Sequence of chain 1.A:
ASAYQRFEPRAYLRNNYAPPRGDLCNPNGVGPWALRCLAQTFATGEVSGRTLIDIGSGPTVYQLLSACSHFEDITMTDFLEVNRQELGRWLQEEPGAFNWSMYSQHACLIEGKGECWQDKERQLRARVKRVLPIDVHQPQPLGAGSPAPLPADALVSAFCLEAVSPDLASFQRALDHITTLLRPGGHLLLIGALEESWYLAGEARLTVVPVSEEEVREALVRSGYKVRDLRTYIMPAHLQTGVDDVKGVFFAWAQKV

Binding-site contacts:
Ligand atom C15 contacts residue GLY54 of chain 1.A at 3.4 Å.
Ligand atom N1 contacts residue TYR222 of chain 1.A at 3.6 Å.
Ligand atom C14 contacts residue TYR40 of chain 1.A at 3.8 Å (hydrophobic).
Ligand atom C7 contacts residue TYR40 of chain 1.A at 3.6 Å (hydrophobic).
Ligand atom C14 contacts residue GLY54 of chain 1.A at 3.7 Å.
Ligand atom C3 contacts residue GLU219 of chain 1.A at 3.0 Å.
Ligand atom C13 contacts residue TYR40 of chain 1.A at 3.7 Å (hydrophobic).
Ligand atom C4 contacts residue ASN39 of chain 1.A at 3.7 Å.
Ligand atom O2 contacts residue VAL272 of chain 1.A at 3.8 Å.
Ligand atom C10 contacts residue TYR40 of chain 1.A at 3.6 Å (hydrophobic).
Ligand atom CL1 contacts residue LEU58 of chain 1.A at 3.8 Å.
Ligand atom C5 contacts residue TYR35 of chain 1.A at 3.8 Å (hydrophobic).
Ligand atom C13 contacts residue TYR85 of chain 1.A at 3.8 Å (hydrophobic).
Ligand atom C7 contacts residue ASN39 of chain 1.A at 3.8 Å.
Ligand atom C9 contacts residue ASN39 of chain 1.A at 3.7 Å.
Ligand atom C1 contacts residue TYR35 of chain 1.A at 3.2 Å (hydrophobic).
Ligand atom CL1 contacts residue GLY54 of chain 1.A at 3.8 Å.
Ligand atom C3 contacts residue ASP267 of chain 1.A at 3.4 Å.
Ligand atom C6 contacts residue TYR40 of chain 1.A at 3.7 Å (hydrophobic).
Ligand atom C9 contacts residue ARG44 of chain 1.A at 3.8 Å.
Ligand atom O1 contacts residue ARG44 of chain 1.A at 3.3 Å.
Ligand atom C1 contacts residue PHE182 of chain 1.A at 3.8 Å (hydrophobic).
Ligand atom N1 contacts residue ASP267 of chain 1.A at 3.7 Å.
Ligand atom C11 contacts residue ASN39 of chain 1.A at 3.5 Å.
Ligand atom C11 contacts residue ARG44 of chain 1.A at 3.1 Å.
Ligand atom C2 contacts residue GLU219 of chain 1.A at 3.6 Å.
Ligand atom C12 contacts residue TYR40 of chain 1.A at 3.6 Å (hydrophobic).
Ligand atom C6 contacts residue TYR35 of chain 1.A at 3.4 Å (hydrophobic).
Ligand atom C7 contacts residue PHE182 of chain 1.A at 3.4 Å (hydrophobic).
Ligand atom C8 contacts residue PHE182 of chain 1.A at 3.7 Å (hydrophobic).
Ligand atom N2 contacts residue ASN39 of chain 1.A at 2.9 Å (h-bond).
Ligand atom C10 contacts residue ASN39 of chain 1.A at 3.6 Å.
Ligand atom C6 contacts residue PHE182 of chain 1.A at 3.5 Å (hydrophobic).
Ligand atom C5 contacts residue PHE182 of chain 1.A at 3.6 Å (hydrophobic).
Ligand atom N1 contacts residue GLU219 of chain 1.A at 2.8 Å (salt-bridge).
Ligand atom C11 contacts residue TYR40 of chain 1.A at 3.7 Å (hydrophobic).
Ligand atom C15 contacts residue TYR126 of chain 1.A at 3.7 Å (hydrophobic).
Ligand atom CL1 contacts residue TYR85 of chain 1.A at 3.5 Å.
Ligand atom O1 contacts residue MET258 of chain 1.A at 3.5 Å.
Ligand atom O2 contacts residue VAL53 of chain 1.A at 3.3 Å.

This small molecule binds to this protein.
Small molecule (SMILES): O=S(=O)(Nc1ccc(Cl)cc1)c1ccc2c(c1)CNCC2